Sequence of chain 1.B:
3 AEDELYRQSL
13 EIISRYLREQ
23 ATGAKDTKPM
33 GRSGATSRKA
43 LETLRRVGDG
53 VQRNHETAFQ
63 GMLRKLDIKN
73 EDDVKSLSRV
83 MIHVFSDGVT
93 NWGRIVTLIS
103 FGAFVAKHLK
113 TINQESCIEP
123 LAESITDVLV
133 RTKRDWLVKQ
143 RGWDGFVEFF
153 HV

This small molecule binds to this protein.
Small molecule (SMILES): CC(C)(C)c1ccc(N2CCN(S(=O)(=O)Nc3ccc(SCCC(=O)Nc4ccccc4)cc3C(=O)O)CC2)cc1

Binding-site contacts:
Ligand atom C11 contacts residue BNL1 of chain 1.J at 3.5 Å.
Ligand atom C25 contacts residue LEU79 of chain 1.B at 4.0 Å (hydrophobic).
Ligand atom C12 contacts residue ARG96 of chain 1.B at 3.6 Å.
Ligand atom C24 contacts residue LEU79 of chain 1.B at 3.9 Å (hydrophobic).
Ligand atom O4 contacts residue THR99 of chain 1.B at 3.4 Å.
Ligand atom C24 contacts residue LEU68 of chain 1.B at 3.8 Å (hydrophobic).
Ligand atom O1 contacts residue ARG96 of chain 1.B at 2.9 Å (salt-bridge).
Ligand atom S1 contacts residue THR99 of chain 1.B at 4.1 Å.
Ligand atom C28 contacts residue Q011 of chain 1.I at 4.1 Å.
Ligand atom C21 contacts residue LEU68 of chain 1.B at 3.8 Å (hydrophobic).
Ligand atom O3 contacts residue THR99 of chain 1.B at 3.6 Å.
Ligand atom C10 contacts residue BNL1 of chain 1.J at 3.5 Å.
Ligand atom O2 contacts residue ARG96 of chain 1.B at 2.9 Å (salt-bridge).
Ligand atom O1 contacts residue BNL1 of chain 1.J at 3.4 Å.
Ligand atom O1 contacts residue PHE87 of chain 1.B at 3.4 Å.
Ligand atom C29 contacts residue MET64 of chain 1.B at 4.1 Å (hydrophobic).
Ligand atom N1 contacts residue BNL1 of chain 1.J at 3.4 Å.
Ligand atom O4 contacts residue PHE103 of chain 1.B at 4.2 Å.
Ligand atom O3 contacts residue ARG96 of chain 1.B at 4.1 Å.
Ligand atom C17 contacts residue VAL86 of chain 1.B at 3.7 Å (hydrophobic).
Ligand atom C12 contacts residue BNL1 of chain 1.J at 3.5 Å.
Ligand atom C16 contacts residue MET83 of chain 1.B at 4.1 Å (hydrophobic).
Ligand atom C12 contacts residue PHE87 of chain 1.B at 4.2 Å (hydrophobic).
Ligand atom C13 contacts residue BNL1 of chain 1.J at 3.5 Å.
Ligand atom C27 contacts residue PHE103 of chain 1.B at 3.7 Å (hydrophobic).
Ligand atom C18 contacts residue VAL86 of chain 1.B at 4.1 Å (hydrophobic).
Ligand atom N3 contacts residue MET83 of chain 1.B at 4.0 Å.
Ligand atom O contacts residue VAL86 of chain 1.B at 3.3 Å.
Ligand atom O3 contacts residue PHE87 of chain 1.B at 4.1 Å.
Ligand atom O3 contacts residue LEU100 of chain 1.B at 3.0 Å.
Ligand atom C28 contacts residue MET64 of chain 1.B at 4.0 Å (hydrophobic).
Ligand atom C14 contacts residue PHE87 of chain 1.B at 4.1 Å (hydrophobic).
Ligand atom C25 contacts residue MET83 of chain 1.B at 3.7 Å (hydrophobic).
Ligand atom C29 contacts residue Q011 of chain 1.I at 3.8 Å.
Ligand atom C26 contacts residue MET64 of chain 1.B at 3.9 Å (hydrophobic).
Ligand atom O2 contacts residue BNL1 of chain 1.J at 3.7 Å.
Ligand atom S contacts residue Q011 of chain 1.H at 3.4 Å.
Ligand atom O4 contacts residue MET64 of chain 1.B at 4.0 Å.
Ligand atom O2 contacts residue VAL86 of chain 1.B at 3.8 Å.
Ligand atom C23 contacts residue VAL86 of chain 1.B at 4.2 Å (hydrophobic).